Binding-site contacts:
Ligand atom C7 contacts residue ASN107 of chain 1.B at 3.2 Å.
Ligand atom C1 contacts residue ASN107 of chain 1.B at 1.4 Å.
Ligand atom O7 contacts residue ASN107 of chain 1.B at 3.5 Å (h-bond).
Ligand atom C4 contacts residue ASN107 of chain 1.B at 4.2 Å.
Ligand atom C8 contacts residue ASN107 of chain 1.B at 3.8 Å.
Ligand atom C5 contacts residue ASN107 of chain 1.B at 3.7 Å.
Ligand atom C3 contacts residue ASN107 of chain 1.B at 3.7 Å.
Ligand atom C7 contacts residue ARG290 of chain 1.B at 3.9 Å.
Ligand atom O6 contacts residue THR105 of chain 1.B at 3.0 Å (h-bond).
Ligand atom O5 contacts residue THR105 of chain 1.B at 4.1 Å.
Ligand atom O6 contacts residue PRO90 of chain 1.B at 3.6 Å.
Ligand atom C6 contacts residue THR105 of chain 1.B at 3.9 Å.
Ligand atom O3 contacts residue ASN107 of chain 1.B at 3.4 Å (h-bond).
Ligand atom O5 contacts residue ASN107 of chain 1.B at 2.4 Å (h-bond).
Ligand atom C2 contacts residue ASN107 of chain 1.B at 2.4 Å.
Ligand atom O7 contacts residue ARG290 of chain 1.B at 2.7 Å (salt-bridge).
Ligand atom N2 contacts residue ASN107 of chain 1.B at 3.2 Å (h-bond).

Sequence of chain 1.B:
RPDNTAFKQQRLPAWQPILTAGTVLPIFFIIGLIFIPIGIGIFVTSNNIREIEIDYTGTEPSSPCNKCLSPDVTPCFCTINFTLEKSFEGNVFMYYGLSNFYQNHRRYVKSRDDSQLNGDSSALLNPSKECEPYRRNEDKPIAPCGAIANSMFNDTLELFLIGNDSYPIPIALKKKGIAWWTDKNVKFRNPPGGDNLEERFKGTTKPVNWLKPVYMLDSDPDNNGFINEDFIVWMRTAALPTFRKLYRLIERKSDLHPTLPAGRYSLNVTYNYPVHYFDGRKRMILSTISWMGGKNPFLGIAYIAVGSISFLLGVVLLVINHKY

This protein binds this small molecule.
Small molecule (SMILES): CC(=O)N[C@@H]1[C@@H](O)[C@H](O)[C@@H](CO)O[C@H]1O